This small molecule binds to this protein.
Small molecule (SMILES): CC(=O)N[C@H]1[C@H](O[C@H]2[C@H](O)[C@@H](NC(C)=O)CO[C@@H]2CO)O[C@H](CO)[C@@H](O[C@@H]2O[C@H](CO)[C@@H](O)[C@H](O)[C@@H]2O)[C@@H]1O

Binding-site contacts:
Ligand atom C7 contacts residue SER348 of chain 1.F at 4.2 Å.
Ligand atom C3 contacts residue ASN352 of chain 1.F at 3.8 Å.
Ligand atom C1 contacts residue ASN352 of chain 1.F at 1.4 Å.
Ligand atom C8 contacts residue GLN323 of chain 1.F at 3.2 Å.
Ligand atom O7 contacts residue ASN349 of chain 1.F at 3.9 Å.
Ligand atom O7 contacts residue SER348 of chain 1.F at 4.0 Å.
Ligand atom C7 contacts residue ASN349 of chain 1.F at 4.5 Å.
Ligand atom O7 contacts residue ASN352 of chain 1.F at 3.6 Å.
Ligand atom O5 contacts residue ASN352 of chain 1.F at 2.3 Å (h-bond).
Ligand atom C2 contacts residue ASN352 of chain 1.F at 2.5 Å.
Ligand atom C8 contacts residue ASN352 of chain 1.F at 3.7 Å.
Ligand atom C8 contacts residue SER348 of chain 1.F at 3.5 Å.
Ligand atom N2 contacts residue ASN352 of chain 1.F at 2.9 Å (h-bond).
Ligand atom C4 contacts residue ASN352 of chain 1.F at 4.2 Å.
Ligand atom C5 contacts residue ASN352 of chain 1.F at 3.6 Å.
Ligand atom C7 contacts residue ASN352 of chain 1.F at 3.2 Å.

Sequence of chain 1.F:
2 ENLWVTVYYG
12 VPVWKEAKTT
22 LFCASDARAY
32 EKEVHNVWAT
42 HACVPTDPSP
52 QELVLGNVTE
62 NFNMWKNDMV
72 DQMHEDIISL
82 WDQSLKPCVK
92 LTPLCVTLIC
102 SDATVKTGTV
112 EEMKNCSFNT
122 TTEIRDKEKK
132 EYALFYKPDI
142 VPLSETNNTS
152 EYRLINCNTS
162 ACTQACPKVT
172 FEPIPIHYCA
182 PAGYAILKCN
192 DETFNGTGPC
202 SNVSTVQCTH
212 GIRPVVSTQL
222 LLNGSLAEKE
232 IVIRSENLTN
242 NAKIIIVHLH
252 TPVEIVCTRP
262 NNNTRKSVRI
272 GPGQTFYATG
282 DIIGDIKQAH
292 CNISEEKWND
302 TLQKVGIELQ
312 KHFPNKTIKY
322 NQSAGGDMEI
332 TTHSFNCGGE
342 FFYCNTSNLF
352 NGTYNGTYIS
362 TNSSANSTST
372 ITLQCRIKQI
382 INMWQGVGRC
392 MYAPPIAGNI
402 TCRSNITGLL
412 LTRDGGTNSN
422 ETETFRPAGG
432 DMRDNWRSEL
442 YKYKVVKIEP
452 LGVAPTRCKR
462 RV